Binding-site contacts:
Ligand atom C8 contacts residue ASN107 of chain 2.B at 4.4 Å.
Ligand atom O7 contacts residue GLU110 of chain 2.B at 4.3 Å.
Ligand atom C5 contacts residue ASN107 of chain 2.B at 3.7 Å.
Ligand atom C3 contacts residue GLU110 of chain 2.B at 4.5 Å.
Ligand atom N2 contacts residue ASN107 of chain 2.B at 2.7 Å (h-bond).
Ligand atom C8 contacts residue ASN105 of chain 2.B at 3.4 Å.
Ligand atom C1 contacts residue ASN107 of chain 2.B at 1.4 Å.
Ligand atom C2 contacts residue ASN107 of chain 2.B at 2.4 Å.
Ligand atom C4 contacts residue ASN107 of chain 2.B at 4.2 Å.
Ligand atom C7 contacts residue ASN107 of chain 2.B at 3.8 Å.
Ligand atom C8 contacts residue ARG106 of chain 2.B at 4.1 Å.
Ligand atom C7 contacts residue ARG106 of chain 2.B at 4.3 Å.
Ligand atom O7 contacts residue ASN107 of chain 2.B at 4.4 Å.
Ligand atom C7 contacts residue ASN105 of chain 2.B at 3.9 Å.
Ligand atom C4 contacts residue GLU110 of chain 2.B at 4.0 Å.
Ligand atom C3 contacts residue ASN107 of chain 2.B at 3.7 Å.
Ligand atom O7 contacts residue ASN105 of chain 2.B at 3.7 Å.
Ligand atom C2 contacts residue GLU110 of chain 2.B at 4.2 Å.
Ligand atom O5 contacts residue ASN107 of chain 2.B at 2.5 Å (h-bond).
Ligand atom O3 contacts residue GLU110 of chain 2.B at 4.4 Å.
Ligand atom O7 contacts residue ARG106 of chain 2.B at 4.3 Å.

This small molecule binds to this protein.
Small molecule (SMILES): CC(=O)N[C@@H]1[C@@H](O)[C@H](O)[C@@H](CO)O[C@H]1O

Sequence of chain 2.B:
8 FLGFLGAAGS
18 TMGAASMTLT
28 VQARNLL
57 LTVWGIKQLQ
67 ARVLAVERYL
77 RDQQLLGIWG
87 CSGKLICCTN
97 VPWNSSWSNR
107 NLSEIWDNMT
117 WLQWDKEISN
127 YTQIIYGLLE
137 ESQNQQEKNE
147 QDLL